Sequence of chain 1.A:
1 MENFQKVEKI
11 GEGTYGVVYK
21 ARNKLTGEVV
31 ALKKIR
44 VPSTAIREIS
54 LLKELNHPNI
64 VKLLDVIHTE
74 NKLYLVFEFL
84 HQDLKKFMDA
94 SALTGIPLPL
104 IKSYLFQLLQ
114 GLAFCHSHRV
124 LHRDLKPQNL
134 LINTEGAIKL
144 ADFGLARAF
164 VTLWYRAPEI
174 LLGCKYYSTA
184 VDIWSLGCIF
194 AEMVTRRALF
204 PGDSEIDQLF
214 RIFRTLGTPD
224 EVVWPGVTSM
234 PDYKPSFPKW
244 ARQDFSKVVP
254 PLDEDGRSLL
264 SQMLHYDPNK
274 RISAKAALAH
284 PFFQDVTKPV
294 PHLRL

Binding-site contacts:
Ligand atom N contacts residue ALA31 of chain 1.A at 3.4 Å.
Ligand atom C3 contacts residue PHE80 of chain 1.A at 3.9 Å (hydrophobic).
Ligand atom N3 contacts residue ILE10 of chain 1.A at 3.8 Å.
Ligand atom C3A contacts residue ILE10 of chain 1.A at 3.9 Å (hydrophobic).
Ligand atom N2 contacts residue ILE10 of chain 1.A at 3.6 Å.
Ligand atom C contacts residue LEU83 of chain 1.A at 3.8 Å (hydrophobic).
Ligand atom N5 contacts residue LEU83 of chain 1.A at 2.7 Å (h-bond).
Ligand atom N contacts residue LEU134 of chain 1.A at 3.6 Å.
Ligand atom C7A contacts residue LEU134 of chain 1.A at 3.5 Å (hydrophobic).
Ligand atom C6 contacts residue LEU83 of chain 1.A at 3.4 Å (hydrophobic).
Ligand atom C3A contacts residue LEU134 of chain 1.A at 3.5 Å (hydrophobic).
Ligand atom C4 contacts residue ASP86 of chain 1.A at 3.9 Å.
Ligand atom C5 contacts residue GLN131 of chain 1.A at 3.2 Å.
Ligand atom C2 contacts residue ILE10 of chain 1.A at 3.6 Å (hydrophobic).
Ligand atom C6 contacts residue GLN85 of chain 1.A at 3.8 Å.
Ligand atom N1 contacts residue LEU83 of chain 1.A at 3.0 Å (h-bond).
Ligand atom C11 contacts residue PHE82 of chain 1.A at 3.6 Å (hydrophobic).
Ligand atom C contacts residue ALA31 of chain 1.A at 3.4 Å (hydrophobic).
Ligand atom C contacts residue PHE82 of chain 1.A at 3.9 Å (hydrophobic).
Ligand atom C2 contacts residue LEU134 of chain 1.A at 3.9 Å (hydrophobic).
Ligand atom N1 contacts residue GLU81 of chain 1.A at 3.7 Å.
Ligand atom C1 contacts residue LEU83 of chain 1.A at 3.7 Å (hydrophobic).
Ligand atom C3A contacts residue LEU83 of chain 1.A at 4.0 Å (hydrophobic).
Ligand atom C10 contacts residue ILE10 of chain 1.A at 3.7 Å (hydrophobic).
Ligand atom N2 contacts residue LEU134 of chain 1.A at 3.4 Å.
Ligand atom O contacts residue ASP86 of chain 1.A at 3.6 Å.
Ligand atom O contacts residue GLN131 of chain 1.A at 2.9 Å (h-bond).
Ligand atom C9 contacts residue ILE10 of chain 1.A at 3.6 Å (hydrophobic).
Ligand atom C contacts residue GLU81 of chain 1.A at 3.0 Å.
Ligand atom C5 contacts residue ASP86 of chain 1.A at 3.6 Å.
Ligand atom C contacts residue LEU134 of chain 1.A at 3.6 Å (hydrophobic).
Ligand atom N5 contacts residue PHE82 of chain 1.A at 3.8 Å.
Ligand atom N1 contacts residue LEU134 of chain 1.A at 3.6 Å.
Ligand atom C1 contacts residue LEU134 of chain 1.A at 3.5 Å (hydrophobic).
Ligand atom N1 contacts residue PHE82 of chain 1.A at 3.7 Å.
Ligand atom C7A contacts residue ILE10 of chain 1.A at 3.9 Å (hydrophobic).
Ligand atom C1 contacts residue ILE10 of chain 1.A at 3.6 Å (hydrophobic).
Ligand atom C3 contacts residue ALA31 of chain 1.A at 3.5 Å (hydrophobic).
Ligand atom C11 contacts residue HIS84 of chain 1.A at 3.7 Å.
Ligand atom C8 contacts residue ILE10 of chain 1.A at 3.7 Å (hydrophobic).

This protein binds this small molecule.
Small molecule (SMILES): Cn1cnc2c(NCc3ccccc3)nc(NCCO)nc21